Sequence of chain 1.E:
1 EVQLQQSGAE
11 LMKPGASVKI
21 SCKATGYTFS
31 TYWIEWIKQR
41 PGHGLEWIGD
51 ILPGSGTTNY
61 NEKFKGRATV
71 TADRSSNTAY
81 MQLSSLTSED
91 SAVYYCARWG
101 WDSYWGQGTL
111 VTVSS

This protein binds this small molecule.
Small molecule (SMILES): CC(=O)N[C@H]1[C@H](O[C@H]2[C@H](O)[C@@H](NC(C)=O)CO[C@@H]2CO)O[C@H](CO)[C@@H](O)[C@@H]1O

Sequence of chain 1.B:
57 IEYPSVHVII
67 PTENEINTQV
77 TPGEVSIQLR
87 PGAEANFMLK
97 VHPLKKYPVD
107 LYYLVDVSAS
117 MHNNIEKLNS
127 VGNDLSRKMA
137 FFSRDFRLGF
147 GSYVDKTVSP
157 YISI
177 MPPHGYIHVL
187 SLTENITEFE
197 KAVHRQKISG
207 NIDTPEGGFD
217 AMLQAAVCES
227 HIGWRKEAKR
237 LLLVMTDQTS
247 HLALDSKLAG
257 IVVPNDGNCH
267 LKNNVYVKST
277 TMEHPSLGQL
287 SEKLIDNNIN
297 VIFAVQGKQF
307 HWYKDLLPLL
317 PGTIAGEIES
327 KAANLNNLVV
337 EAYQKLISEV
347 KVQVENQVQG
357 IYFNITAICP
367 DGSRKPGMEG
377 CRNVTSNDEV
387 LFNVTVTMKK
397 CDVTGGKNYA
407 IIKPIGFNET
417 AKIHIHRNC

Binding-site contacts:
Ligand atom N2 contacts residue GLY54 of chain 1.E at 4.1 Å.
Ligand atom C8 contacts residue GLY54 of chain 1.E at 3.1 Å.
Ligand atom C2 contacts residue ASN191 of chain 1.B at 2.5 Å.
Ligand atom C7 contacts residue ASN191 of chain 1.B at 3.6 Å.
Ligand atom C7 contacts residue GLY54 of chain 1.E at 4.2 Å.
Ligand atom C3 contacts residue ASN191 of chain 1.B at 3.7 Å.
Ligand atom N2 contacts residue ASN191 of chain 1.B at 2.8 Å (h-bond).
Ligand atom C5 contacts residue ASN191 of chain 1.B at 3.7 Å.
Ligand atom C1 contacts residue ASN191 of chain 1.B at 1.5 Å.
Ligand atom O7 contacts residue ASN191 of chain 1.B at 4.1 Å.
Ligand atom C4 contacts residue ASN191 of chain 1.B at 4.3 Å.
Ligand atom O5 contacts residue ASN191 of chain 1.B at 2.4 Å (h-bond).